Sequence of chain 4.A:
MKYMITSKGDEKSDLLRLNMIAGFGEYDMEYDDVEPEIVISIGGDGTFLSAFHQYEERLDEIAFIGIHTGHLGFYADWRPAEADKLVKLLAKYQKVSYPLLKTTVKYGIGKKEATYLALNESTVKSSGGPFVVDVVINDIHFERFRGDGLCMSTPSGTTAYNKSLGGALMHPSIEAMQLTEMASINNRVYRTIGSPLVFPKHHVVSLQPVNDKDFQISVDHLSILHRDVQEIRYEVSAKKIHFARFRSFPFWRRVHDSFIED

Sequence of chain 1.A:
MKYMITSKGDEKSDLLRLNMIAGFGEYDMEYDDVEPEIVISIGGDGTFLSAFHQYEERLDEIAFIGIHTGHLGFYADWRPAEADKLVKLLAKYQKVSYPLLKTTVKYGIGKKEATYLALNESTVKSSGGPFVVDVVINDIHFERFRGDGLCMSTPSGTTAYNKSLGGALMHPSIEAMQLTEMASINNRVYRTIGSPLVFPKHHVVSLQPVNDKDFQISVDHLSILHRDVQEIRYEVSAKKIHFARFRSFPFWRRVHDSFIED

A protein and the small-molecule ligand that binds it are described below.
Small molecule (SMILES): Nc1ncnc2c1nc(C#CCO)n2[C@H]1CCCCO1

Binding-site contacts:
Ligand atom C5 contacts residue ASP45 of chain 1.A at 3.7 Å.
Ligand atom C4 contacts residue ALA162 of chain 1.A at 3.6 Å (hydrophobic).
Ligand atom N6 contacts residue PHE74 of chain 1.A at 4.1 Å.
Ligand atom N3 contacts residue ALA162 of chain 1.A at 3.8 Å.
Ligand atom N9 contacts residue ASP45 of chain 1.A at 4.0 Å.
Ligand atom C4 contacts residue ASP45 of chain 1.A at 3.9 Å.
Ligand atom N7 contacts residue ASP45 of chain 1.A at 3.8 Å.
Ligand atom CAQ contacts residue ASN122 of chain 1.A at 4.1 Å.
Ligand atom N6 contacts residue ALA162 of chain 1.A at 4.0 Å.
Ligand atom C2 contacts residue ALA162 of chain 1.A at 3.6 Å (hydrophobic).
Ligand atom CAS contacts residue LEU49 of chain 1.A at 4.1 Å (hydrophobic).
Ligand atom C5 contacts residue ASN122 of chain 1.A at 3.9 Å.
Ligand atom OAT contacts residue LEU49 of chain 1.A at 3.8 Å.
Ligand atom N6 contacts residue TYR75 of chain 1.A at 3.3 Å.
Ligand atom N1 contacts residue ALA162 of chain 1.A at 3.6 Å (h-bond).
Ligand atom N3 contacts residue PHE74 of chain 1.A at 4.0 Å.
Ligand atom C5 contacts residue ALA162 of chain 1.A at 3.4 Å (hydrophobic).
Ligand atom N1 contacts residue PHE74 of chain 1.A at 3.4 Å.
Ligand atom C6 contacts residue ASP45 of chain 1.A at 4.1 Å.
Ligand atom CAR contacts residue GLY46 of chain 1.A at 4.1 Å.
Ligand atom OAT contacts residue HIS223 of chain 1.A at 3.2 Å.
Ligand atom C6 contacts residue ALA162 of chain 1.A at 3.5 Å (hydrophobic).
Ligand atom C8 contacts residue ASN122 of chain 1.A at 3.9 Å.
Ligand atom N3 contacts residue THR161 of chain 1.A at 3.6 Å.
Ligand atom CAR contacts residue LEU49 of chain 1.A at 4.0 Å (hydrophobic).
Ligand atom C6 contacts residue ASN122 of chain 1.A at 3.8 Å.
Ligand atom CAQ contacts residue ASP45 of chain 1.A at 3.8 Å.
Ligand atom C2 contacts residue PHE74 of chain 1.A at 3.2 Å (hydrophobic).
Ligand atom N1 contacts residue THR161 of chain 1.A at 2.5 Å (h-bond).
Ligand atom C6 contacts residue THR161 of chain 1.A at 3.7 Å.
Ligand atom N1 contacts residue SER158 of chain 1.A at 4.1 Å.
Ligand atom N6 contacts residue ASN122 of chain 1.A at 2.8 Å (h-bond).
Ligand atom CAS contacts residue GLY46 of chain 1.A at 3.6 Å.
Ligand atom N6 contacts residue SER158 of chain 1.A at 3.4 Å (h-bond).
Ligand atom C6 contacts residue PHE74 of chain 1.A at 4.1 Å (hydrophobic).
Ligand atom C2 contacts residue THR161 of chain 1.A at 3.1 Å.
Ligand atom N6 contacts residue THR161 of chain 1.A at 4.0 Å.
Ligand atom C8 contacts residue ASP45 of chain 1.A at 3.8 Å.
Ligand atom N7 contacts residue ALA162 of chain 1.A at 3.9 Å.
Ligand atom N7 contacts residue ASN122 of chain 1.A at 3.0 Å (h-bond).